Sequence of chain 1.B:
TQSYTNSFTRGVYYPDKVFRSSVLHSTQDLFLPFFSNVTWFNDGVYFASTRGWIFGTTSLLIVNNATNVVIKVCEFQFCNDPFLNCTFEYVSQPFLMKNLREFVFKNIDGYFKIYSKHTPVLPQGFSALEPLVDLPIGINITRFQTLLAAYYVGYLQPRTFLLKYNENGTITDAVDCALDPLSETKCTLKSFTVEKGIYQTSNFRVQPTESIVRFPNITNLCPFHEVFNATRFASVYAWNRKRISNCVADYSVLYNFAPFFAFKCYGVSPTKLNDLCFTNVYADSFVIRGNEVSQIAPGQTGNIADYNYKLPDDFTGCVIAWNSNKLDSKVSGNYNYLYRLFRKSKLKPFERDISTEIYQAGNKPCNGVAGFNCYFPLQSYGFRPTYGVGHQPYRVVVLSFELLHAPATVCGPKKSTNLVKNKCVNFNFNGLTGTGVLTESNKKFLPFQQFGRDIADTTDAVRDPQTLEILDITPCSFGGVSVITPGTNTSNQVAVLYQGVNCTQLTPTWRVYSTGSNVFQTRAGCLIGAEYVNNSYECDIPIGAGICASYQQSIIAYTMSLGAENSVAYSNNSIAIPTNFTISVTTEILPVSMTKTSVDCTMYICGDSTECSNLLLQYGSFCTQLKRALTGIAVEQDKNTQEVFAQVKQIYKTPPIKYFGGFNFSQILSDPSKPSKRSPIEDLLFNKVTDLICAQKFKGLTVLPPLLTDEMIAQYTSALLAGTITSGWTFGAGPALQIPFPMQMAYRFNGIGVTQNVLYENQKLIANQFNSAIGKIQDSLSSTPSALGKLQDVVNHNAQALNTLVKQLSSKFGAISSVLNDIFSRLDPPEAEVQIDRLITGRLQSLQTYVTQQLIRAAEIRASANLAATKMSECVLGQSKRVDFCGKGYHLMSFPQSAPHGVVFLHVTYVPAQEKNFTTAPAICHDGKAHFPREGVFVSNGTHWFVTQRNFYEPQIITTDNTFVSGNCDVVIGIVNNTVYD

This small molecule binds to this protein.
Small molecule (SMILES): CC(=O)N[C@@H]1[C@@H](O)[C@H](O)[C@@H](CO)O[C@H]1O

Binding-site contacts:
Ligand atom C2 contacts residue ASN230 of chain 1.C at 2.5 Å.
Ligand atom C8 contacts residue ILE231 of chain 1.C at 3.3 Å (hydrophobic).
Ligand atom O7 contacts residue ASN230 of chain 1.C at 3.8 Å.
Ligand atom C2 contacts residue GLU461 of chain 1.B at 4.1 Å.
Ligand atom C1 contacts residue THR232 of chain 1.C at 3.9 Å.
Ligand atom C5 contacts residue ASN230 of chain 1.C at 3.7 Å.
Ligand atom C4 contacts residue GLU461 of chain 1.B at 4.4 Å.
Ligand atom C8 contacts residue ASN192 of chain 1.C at 3.7 Å.
Ligand atom C1 contacts residue ILE231 of chain 1.C at 4.5 Å (hydrophobic).
Ligand atom O3 contacts residue LYS458 of chain 1.B at 4.5 Å.
Ligand atom N2 contacts residue ASN230 of chain 1.C at 2.9 Å (h-bond).
Ligand atom C6 contacts residue ASN230 of chain 1.C at 4.4 Å.
Ligand atom O5 contacts residue THR232 of chain 1.C at 4.5 Å.
Ligand atom O7 contacts residue ILE231 of chain 1.C at 2.8 Å (h-bond).
Ligand atom C7 contacts residue THR232 of chain 1.C at 4.2 Å.
Ligand atom O5 contacts residue ASN230 of chain 1.C at 2.4 Å (h-bond).
Ligand atom C7 contacts residue ILE231 of chain 1.C at 3.2 Å (hydrophobic).
Ligand atom C3 contacts residue ASN230 of chain 1.C at 3.8 Å.
Ligand atom N2 contacts residue ILE231 of chain 1.C at 4.4 Å.
Ligand atom C5 contacts residue THR104 of chain 1.C at 4.2 Å.
Ligand atom O5 contacts residue GLU461 of chain 1.B at 4.3 Å.
Ligand atom O5 contacts residue THR104 of chain 1.C at 4.3 Å.
Ligand atom C7 contacts residue ASN230 of chain 1.C at 3.5 Å.
Ligand atom C1 contacts residue ASN230 of chain 1.C at 1.4 Å.
Ligand atom O7 contacts residue THR232 of chain 1.C at 3.1 Å (h-bond).
Ligand atom C4 contacts residue ASN230 of chain 1.C at 4.2 Å.
Ligand atom C5 contacts residue THR232 of chain 1.C at 4.5 Å.
Ligand atom C6 contacts residue THR104 of chain 1.C at 4.2 Å.

Sequence of chain 1.C:
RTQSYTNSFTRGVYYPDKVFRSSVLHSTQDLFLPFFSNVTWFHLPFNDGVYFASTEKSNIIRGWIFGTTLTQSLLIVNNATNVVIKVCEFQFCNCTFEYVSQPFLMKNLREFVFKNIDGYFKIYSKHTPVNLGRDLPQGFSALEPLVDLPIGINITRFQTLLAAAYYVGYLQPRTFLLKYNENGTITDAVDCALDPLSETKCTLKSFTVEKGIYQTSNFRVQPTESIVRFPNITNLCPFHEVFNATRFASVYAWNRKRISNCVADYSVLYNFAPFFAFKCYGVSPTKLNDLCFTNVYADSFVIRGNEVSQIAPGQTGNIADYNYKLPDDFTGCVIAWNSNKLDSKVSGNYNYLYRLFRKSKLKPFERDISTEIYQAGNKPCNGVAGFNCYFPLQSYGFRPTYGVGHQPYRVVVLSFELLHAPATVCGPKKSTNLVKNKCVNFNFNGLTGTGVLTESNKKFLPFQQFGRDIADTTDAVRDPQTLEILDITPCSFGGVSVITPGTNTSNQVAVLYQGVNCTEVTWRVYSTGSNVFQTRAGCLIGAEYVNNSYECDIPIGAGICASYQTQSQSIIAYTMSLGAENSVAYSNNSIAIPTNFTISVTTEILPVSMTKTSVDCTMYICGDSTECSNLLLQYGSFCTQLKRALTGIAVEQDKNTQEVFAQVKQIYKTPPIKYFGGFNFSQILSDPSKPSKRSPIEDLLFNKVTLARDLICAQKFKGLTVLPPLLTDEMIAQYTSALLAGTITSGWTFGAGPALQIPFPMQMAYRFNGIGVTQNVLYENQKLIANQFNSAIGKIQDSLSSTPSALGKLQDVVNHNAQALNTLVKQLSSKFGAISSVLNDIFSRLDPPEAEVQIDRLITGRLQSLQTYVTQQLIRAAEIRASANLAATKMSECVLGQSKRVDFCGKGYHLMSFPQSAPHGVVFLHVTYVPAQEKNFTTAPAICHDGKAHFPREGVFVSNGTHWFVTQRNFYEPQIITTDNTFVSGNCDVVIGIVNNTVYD